Sequence of chain 1.D:
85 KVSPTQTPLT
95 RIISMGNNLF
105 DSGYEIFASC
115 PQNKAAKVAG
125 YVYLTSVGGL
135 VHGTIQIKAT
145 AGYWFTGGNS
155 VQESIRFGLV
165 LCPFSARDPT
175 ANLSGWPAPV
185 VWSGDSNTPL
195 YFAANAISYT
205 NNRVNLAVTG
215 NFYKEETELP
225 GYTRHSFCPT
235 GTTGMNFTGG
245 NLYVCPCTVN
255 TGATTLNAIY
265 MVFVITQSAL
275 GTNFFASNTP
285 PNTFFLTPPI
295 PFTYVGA

Binding-site contacts:
Ligand atom CD contacts residue GLY300 of chain 1.B at 4.0 Å.
Ligand atom CG contacts residue GLY300 of chain 1.B at 3.6 Å.
Ligand atom OE1 contacts residue ASN199 of chain 1.B at 3.8 Å.
Ligand atom CB contacts residue ALA301 of chain 1.B at 3.2 Å (hydrophobic).
Ligand atom NE2 contacts residue TYR127 of chain 1.D at 3.7 Å.
Ligand atom N contacts residue ALA301 of chain 1.B at 2.4 Å (h-bond).
Ligand atom NE2 contacts residue GLY133 of chain 1.B at 2.9 Å (h-bond).
Ligand atom CD contacts residue GLY133 of chain 1.B at 4.0 Å.
Ligand atom CG contacts residue GLY133 of chain 1.B at 4.2 Å.
Ligand atom CD contacts residue ALA301 of chain 1.B at 4.4 Å (hydrophobic).
Ligand atom NE2 contacts residue GLY300 of chain 1.B at 3.6 Å.
Ligand atom NE2 contacts residue ASN199 of chain 1.B at 3.9 Å.
Ligand atom OE1 contacts residue TYR127 of chain 1.D at 3.5 Å.
Ligand atom CD contacts residue ASN199 of chain 1.B at 3.5 Å.
Ligand atom CG contacts residue ALA301 of chain 1.B at 3.0 Å (hydrophobic).
Ligand atom CA contacts residue ALA301 of chain 1.B at 3.1 Å (hydrophobic).
Ligand atom CG contacts residue ASN199 of chain 1.B at 3.7 Å.
Ligand atom NE2 contacts residue VAL299 of chain 1.B at 3.6 Å.
Ligand atom CB contacts residue ASN199 of chain 1.B at 4.1 Å.
Ligand atom CD contacts residue TYR127 of chain 1.D at 3.9 Å (hydrophobic).

The protein below binds the small molecule below.
Small molecule (SMILES): NC(=O)CC[C@H](N)C(=O)O

Sequence of chain 1.B:
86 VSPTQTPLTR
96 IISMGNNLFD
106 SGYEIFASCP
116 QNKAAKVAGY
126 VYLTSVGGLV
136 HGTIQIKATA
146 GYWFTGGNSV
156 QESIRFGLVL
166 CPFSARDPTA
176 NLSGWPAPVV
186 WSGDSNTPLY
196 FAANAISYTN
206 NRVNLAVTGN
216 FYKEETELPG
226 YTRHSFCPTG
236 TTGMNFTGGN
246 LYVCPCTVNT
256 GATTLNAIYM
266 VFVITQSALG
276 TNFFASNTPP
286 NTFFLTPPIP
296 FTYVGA